The small molecule below binds the protein below.
Small molecule (SMILES): NCC(=O)N[C@@H]1O[C@H](COP(=O)([O-])[O-])[C@@H](O)[C@H]1O

Sequence of chain 1.A:
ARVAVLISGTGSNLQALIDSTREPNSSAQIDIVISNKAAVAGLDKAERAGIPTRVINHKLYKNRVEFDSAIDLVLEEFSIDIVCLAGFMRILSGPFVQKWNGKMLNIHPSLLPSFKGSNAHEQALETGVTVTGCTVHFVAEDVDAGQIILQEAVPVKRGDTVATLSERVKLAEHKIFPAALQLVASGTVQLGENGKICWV

Binding-site contacts:
Ligand atom P15 contacts residue SER13 of chain 1.A at 3.4 Å.
Ligand atom O16 contacts residue GLY12 of chain 1.A at 3.9 Å.
Ligand atom N24 contacts residue MET90 of chain 1.A at 3.4 Å (h-bond).
Ligand atom O8 contacts residue HIS109 of chain 1.A at 4.2 Å.
Ligand atom O8 contacts residue GLU174 of chain 1.A at 2.7 Å (salt-bridge).
Ligand atom O17 contacts residue SER13 of chain 1.A at 3.9 Å.
Ligand atom O12 contacts residue ASN14 of chain 1.A at 4.1 Å.
Ligand atom O22 contacts residue MET90 of chain 1.A at 4.1 Å.
Ligand atom P15 contacts residue GLY12 of chain 1.A at 3.5 Å.
Ligand atom P15 contacts residue ASN14 of chain 1.A at 3.9 Å.
Ligand atom N19 contacts residue ILE108 of chain 1.A at 3.8 Å.
Ligand atom O4 contacts residue GLY88 of chain 1.A at 4.0 Å.
Ligand atom C10 contacts residue LYS171 of chain 1.A at 3.5 Å.
Ligand atom O16 contacts residue SER13 of chain 1.A at 3.4 Å (h-bond).
Ligand atom O6 contacts residue LYS171 of chain 1.A at 3.0 Å (salt-bridge).
Ligand atom P15 contacts residue LYS171 of chain 1.A at 3.5 Å.
Ligand atom C1 contacts residue ASN14 of chain 1.A at 3.6 Å.
Ligand atom N19 contacts residue PRO110 of chain 1.A at 3.8 Å.
Ligand atom O17 contacts residue GLY10 of chain 1.A at 4.1 Å.
Ligand atom O18 contacts residue ASN14 of chain 1.A at 3.9 Å.
Ligand atom C10 contacts residue GLY88 of chain 1.A at 3.6 Å.
Ligand atom O18 contacts residue THR11 of chain 1.A at 3.7 Å.
Ligand atom N24 contacts residue Y7L1 of chain 1.B at 3.5 Å.
Ligand atom C2 contacts residue GLU174 of chain 1.A at 3.3 Å.
Ligand atom C3 contacts residue PRO110 of chain 1.A at 4.0 Å (hydrophobic).
Ligand atom C23 contacts residue Y7L1 of chain 1.B at 3.8 Å.
Ligand atom O18 contacts residue LYS171 of chain 1.A at 3.2 Å (salt-bridge).
Ligand atom C5 contacts residue LYS171 of chain 1.A at 3.3 Å.
Ligand atom C1 contacts residue LYS171 of chain 1.A at 3.4 Å.
Ligand atom O6 contacts residue GLU174 of chain 1.A at 3.1 Å (salt-bridge).
Ligand atom O18 contacts residue SER13 of chain 1.A at 2.5 Å (h-bond).
Ligand atom O17 contacts residue THR11 of chain 1.A at 3.6 Å (h-bond).
Ligand atom O8 contacts residue PRO110 of chain 1.A at 3.2 Å.
Ligand atom O16 contacts residue ASN14 of chain 1.A at 2.9 Å (h-bond).
Ligand atom C10 contacts residue ASN14 of chain 1.A at 4.2 Å.
Ligand atom C21 contacts residue PRO110 of chain 1.A at 4.0 Å (hydrophobic).
Ligand atom O17 contacts residue GLY12 of chain 1.A at 2.8 Å (h-bond).
Ligand atom O18 contacts residue GLY12 of chain 1.A at 3.4 Å (h-bond).
Ligand atom C1 contacts residue GLU174 of chain 1.A at 3.1 Å.
Ligand atom O12 contacts residue LYS171 of chain 1.A at 2.5 Å (salt-bridge).